A small-molecule ligand and the protein it binds are described below.
Small molecule (SMILES): CCCCCCCCCC[N+](C)(C)CCCS(=O)(=O)[O-]

Binding-site contacts:
Ligand atom C2 contacts residue ARG214 of chain 1.A at 3.7 Å.
Ligand atom C13 contacts residue LEU52 of chain 1.A at 3.6 Å (hydrophobic).
Ligand atom C13 contacts residue ASP246 of chain 1.A at 4.0 Å.
Ligand atom C14 contacts residue VAL215 of chain 1.A at 3.5 Å (hydrophobic).
Ligand atom C5 contacts residue ASP175 of chain 1.A at 3.3 Å.
Ligand atom C3 contacts residue ARG217 of chain 1.A at 3.3 Å.
Ligand atom N1 contacts residue VAL215 of chain 1.A at 4.0 Å.
Ligand atom C3 contacts residue ARG214 of chain 1.A at 3.5 Å.
Ligand atom C12 contacts residue VAL51 of chain 1.A at 3.9 Å (hydrophobic).
Ligand atom C8 contacts residue ASP175 of chain 1.A at 4.0 Å.
Ligand atom C15 contacts residue ALA174 of chain 1.A at 3.6 Å (hydrophobic).
Ligand atom C8 contacts residue HIS54 of chain 1.A at 3.8 Å.
Ligand atom O2 contacts residue ARG214 of chain 1.A at 3.6 Å.
Ligand atom C6 contacts residue ASP175 of chain 1.A at 3.4 Å.
Ligand atom C7 contacts residue HIS54 of chain 1.A at 3.8 Å.
Ligand atom C8 contacts residue ALA219 of chain 1.A at 3.9 Å (hydrophobic).
Ligand atom C3 contacts residue VAL215 of chain 1.A at 3.8 Å (hydrophobic).
Ligand atom C7 contacts residue ASP175 of chain 1.A at 3.4 Å.
Ligand atom C4 contacts residue ASP175 of chain 1.A at 3.5 Å.
Ligand atom S1 contacts residue ARG214 of chain 1.A at 4.2 Å.
Ligand atom O1 contacts residue ARG214 of chain 1.A at 3.4 Å (salt-bridge).
Ligand atom C14 contacts residue ASP175 of chain 1.A at 4.1 Å.
Ligand atom C10 contacts residue VAL51 of chain 1.A at 4.2 Å (hydrophobic).
Ligand atom C13 contacts residue PRO297 of chain 1.A at 4.1 Å (hydrophobic).
Ligand atom C15 contacts residue VAL215 of chain 1.A at 3.7 Å (hydrophobic).
Ligand atom C1 contacts residue ARG214 of chain 1.A at 3.4 Å.
Ligand atom C9 contacts residue LEU52 of chain 1.A at 4.1 Å (hydrophobic).
Ligand atom C5 contacts residue ARG217 of chain 1.A at 4.0 Å.
Ligand atom O3 contacts residue HIS54 of chain 1.A at 3.8 Å.
Ligand atom C9 contacts residue VAL51 of chain 1.A at 3.9 Å (hydrophobic).
Ligand atom C12 contacts residue LEU221 of chain 1.A at 4.0 Å (hydrophobic).
Ligand atom C1 contacts residue ARG217 of chain 1.A at 4.2 Å.
Ligand atom C13 contacts residue VAL51 of chain 1.A at 4.2 Å (hydrophobic).
Ligand atom C13 contacts residue LEU221 of chain 1.A at 4.1 Å (hydrophobic).
Ligand atom C10 contacts residue PHE56 of chain 1.A at 4.0 Å (hydrophobic).
Ligand atom N1 contacts residue ASP175 of chain 1.A at 4.1 Å.
Ligand atom C15 contacts residue ASP175 of chain 1.A at 3.9 Å.
Ligand atom C15 contacts residue ARG217 of chain 1.A at 3.5 Å.
Ligand atom N1 contacts residue ARG217 of chain 1.A at 4.0 Å.
Ligand atom C6 contacts residue HIS54 of chain 1.A at 3.6 Å.

Sequence of chain 1.A:
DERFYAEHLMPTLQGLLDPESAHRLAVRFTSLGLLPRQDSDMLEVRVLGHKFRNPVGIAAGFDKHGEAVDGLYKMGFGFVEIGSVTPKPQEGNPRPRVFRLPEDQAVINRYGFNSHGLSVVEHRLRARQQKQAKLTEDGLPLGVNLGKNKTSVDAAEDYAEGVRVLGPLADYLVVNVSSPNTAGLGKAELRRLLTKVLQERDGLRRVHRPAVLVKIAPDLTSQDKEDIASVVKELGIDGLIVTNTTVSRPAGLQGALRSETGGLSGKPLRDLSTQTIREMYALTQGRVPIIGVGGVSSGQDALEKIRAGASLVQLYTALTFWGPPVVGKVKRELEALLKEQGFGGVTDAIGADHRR